Binding-site contacts:
Ligand atom C2 contacts residue ASN50 of chain 1.C at 2.4 Å.
Ligand atom C7 contacts residue ASN50 of chain 1.C at 3.4 Å.
Ligand atom N2 contacts residue ASN50 of chain 1.C at 2.8 Å (h-bond).
Ligand atom C7 contacts residue TYR17 of chain 1.C at 4.5 Å (hydrophobic).
Ligand atom O7 contacts residue ASN50 of chain 1.C at 3.5 Å (h-bond).
Ligand atom O7 contacts residue TYR17 of chain 1.C at 3.4 Å.
Ligand atom C5 contacts residue ASN50 of chain 1.C at 3.7 Å.
Ligand atom C3 contacts residue ASN50 of chain 1.C at 3.8 Å.
Ligand atom C6 contacts residue ASN50 of chain 1.C at 4.3 Å.
Ligand atom C8 contacts residue ASN50 of chain 1.C at 4.4 Å.
Ligand atom O5 contacts residue ASN50 of chain 1.C at 2.4 Å (h-bond).
Ligand atom C4 contacts residue ASN50 of chain 1.C at 4.2 Å.
Ligand atom O6 contacts residue ASN50 of chain 1.C at 3.7 Å.
Ligand atom C1 contacts residue ASN50 of chain 1.C at 1.4 Å.

The small molecule below binds the protein below.
Small molecule (SMILES): CC(=O)N[C@@H]1[C@@H](O)[C@H](O)[C@@H](CO)O[C@H]1O

Sequence of chain 1.C:
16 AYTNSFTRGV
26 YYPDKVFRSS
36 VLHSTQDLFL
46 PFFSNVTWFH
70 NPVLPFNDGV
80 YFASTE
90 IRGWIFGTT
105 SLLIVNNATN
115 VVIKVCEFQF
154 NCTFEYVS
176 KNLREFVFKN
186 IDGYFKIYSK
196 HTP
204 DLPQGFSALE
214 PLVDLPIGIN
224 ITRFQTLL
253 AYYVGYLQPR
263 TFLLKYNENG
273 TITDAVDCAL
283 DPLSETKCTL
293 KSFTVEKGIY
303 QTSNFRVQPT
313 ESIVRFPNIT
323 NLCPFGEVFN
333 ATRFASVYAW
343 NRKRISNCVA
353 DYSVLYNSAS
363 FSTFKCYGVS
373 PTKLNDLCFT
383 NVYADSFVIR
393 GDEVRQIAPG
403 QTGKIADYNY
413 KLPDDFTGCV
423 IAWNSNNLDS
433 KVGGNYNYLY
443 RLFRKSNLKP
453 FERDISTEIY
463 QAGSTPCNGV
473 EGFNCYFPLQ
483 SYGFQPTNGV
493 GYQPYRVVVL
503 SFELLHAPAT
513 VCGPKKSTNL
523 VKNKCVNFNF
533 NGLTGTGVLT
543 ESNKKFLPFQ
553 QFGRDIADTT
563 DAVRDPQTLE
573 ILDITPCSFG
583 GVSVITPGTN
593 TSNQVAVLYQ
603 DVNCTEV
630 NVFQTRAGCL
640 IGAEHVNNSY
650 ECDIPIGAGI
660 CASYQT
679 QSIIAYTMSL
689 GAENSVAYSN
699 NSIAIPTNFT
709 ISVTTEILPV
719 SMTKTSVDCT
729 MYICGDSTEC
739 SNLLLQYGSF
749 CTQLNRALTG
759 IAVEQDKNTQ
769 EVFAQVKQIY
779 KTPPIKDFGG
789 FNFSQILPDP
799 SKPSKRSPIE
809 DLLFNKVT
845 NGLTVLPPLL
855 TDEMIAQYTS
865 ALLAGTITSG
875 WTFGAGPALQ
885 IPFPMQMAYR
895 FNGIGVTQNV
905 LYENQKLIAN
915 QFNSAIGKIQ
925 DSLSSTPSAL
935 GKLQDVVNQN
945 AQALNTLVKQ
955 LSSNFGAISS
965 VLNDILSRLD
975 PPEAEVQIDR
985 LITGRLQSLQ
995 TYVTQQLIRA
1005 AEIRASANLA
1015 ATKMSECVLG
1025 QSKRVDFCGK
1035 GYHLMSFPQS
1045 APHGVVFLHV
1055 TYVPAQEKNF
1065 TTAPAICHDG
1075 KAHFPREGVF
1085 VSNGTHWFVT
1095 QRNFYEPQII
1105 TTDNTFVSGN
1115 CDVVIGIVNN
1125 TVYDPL